Binding-site contacts:
Ligand atom C contacts residue SER142 of chain 2.B at 3.4 Å.
Ligand atom OXT contacts residue ARG96 of chain 2.B at 2.8 Å (salt-bridge).
Ligand atom OE1 contacts residue THR143 of chain 2.B at 2.6 Å (h-bond).
Ligand atom O contacts residue THR91 of chain 2.B at 2.9 Å (h-bond).
Ligand atom O contacts residue TYR61 of chain 2.B at 3.5 Å.
Ligand atom CD contacts residue LEU138 of chain 2.B at 4.0 Å (hydrophobic).
Ligand atom N contacts residue SER142 of chain 2.B at 4.1 Å.
Ligand atom OE1 contacts residue GLU193 of chain 2.B at 3.7 Å.
Ligand atom CG contacts residue GLU193 of chain 2.B at 3.5 Å.
Ligand atom C contacts residue TYR61 of chain 2.B at 3.7 Å (hydrophobic).
Ligand atom OE2 contacts residue GLY141 of chain 2.B at 3.7 Å.
Ligand atom OXT contacts residue TYR61 of chain 2.B at 3.4 Å.
Ligand atom O contacts residue LEU90 of chain 2.B at 3.5 Å.
Ligand atom N contacts residue GLU193 of chain 2.B at 2.8 Å (salt-bridge).
Ligand atom CA contacts residue SER142 of chain 2.B at 3.4 Å.
Ligand atom CG contacts residue LEU138 of chain 2.B at 3.7 Å (hydrophobic).
Ligand atom C contacts residue ARG96 of chain 2.B at 3.4 Å.
Ligand atom CB contacts residue TYR61 of chain 2.B at 3.4 Å (hydrophobic).
Ligand atom CB contacts residue GLU193 of chain 2.B at 4.0 Å.
Ligand atom O contacts residue ARG96 of chain 2.B at 2.8 Å (salt-bridge).
Ligand atom OXT contacts residue SER142 of chain 2.B at 2.8 Å (h-bond).
Ligand atom CB contacts residue LEU138 of chain 2.B at 4.1 Å (hydrophobic).
Ligand atom N contacts residue PRO89 of chain 2.B at 2.9 Å (h-bond).
Ligand atom N contacts residue TYR61 of chain 2.B at 4.1 Å.
Ligand atom CA contacts residue PRO89 of chain 2.B at 4.0 Å (hydrophobic).
Ligand atom CA contacts residue GLU193 of chain 2.B at 3.4 Å.
Ligand atom CD contacts residue THR143 of chain 2.B at 3.3 Å.
Ligand atom CA contacts residue TYR61 of chain 2.B at 4.0 Å (hydrophobic).
Ligand atom CD contacts residue GLU193 of chain 2.B at 3.9 Å.
Ligand atom OE2 contacts residue THR143 of chain 2.B at 3.1 Å (h-bond).
Ligand atom O contacts residue PRO89 of chain 2.B at 3.7 Å.
Ligand atom OXT contacts residue GLY141 of chain 2.B at 3.2 Å.
Ligand atom OE2 contacts residue SER142 of chain 2.B at 3.3 Å (h-bond).
Ligand atom CA contacts residue THR91 of chain 2.B at 3.4 Å.
Ligand atom CG contacts residue TYR61 of chain 2.B at 4.1 Å (hydrophobic).
Ligand atom O contacts residue SER142 of chain 2.B at 4.0 Å.
Ligand atom N contacts residue TYR220 of chain 2.B at 3.6 Å.
Ligand atom C contacts residue THR91 of chain 2.B at 3.6 Å.
Ligand atom N contacts residue THR91 of chain 2.B at 2.9 Å (h-bond).
Ligand atom OE2 contacts residue LEU138 of chain 2.B at 4.2 Å.

Sequence of chain 2.B:
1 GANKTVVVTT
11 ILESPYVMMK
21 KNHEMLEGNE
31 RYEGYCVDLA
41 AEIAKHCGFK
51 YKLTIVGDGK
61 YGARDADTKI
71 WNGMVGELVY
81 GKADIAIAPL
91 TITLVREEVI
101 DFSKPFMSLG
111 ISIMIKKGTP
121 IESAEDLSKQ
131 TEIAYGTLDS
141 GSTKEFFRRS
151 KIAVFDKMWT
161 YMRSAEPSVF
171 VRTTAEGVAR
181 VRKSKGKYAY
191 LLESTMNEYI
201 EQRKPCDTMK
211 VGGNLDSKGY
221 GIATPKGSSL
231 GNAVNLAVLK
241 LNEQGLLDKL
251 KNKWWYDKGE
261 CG

The protein below binds the small molecule below.
Small molecule (SMILES): N[C@@H](CCC(=O)O)C(=O)O